Sequence of chain 1.A:
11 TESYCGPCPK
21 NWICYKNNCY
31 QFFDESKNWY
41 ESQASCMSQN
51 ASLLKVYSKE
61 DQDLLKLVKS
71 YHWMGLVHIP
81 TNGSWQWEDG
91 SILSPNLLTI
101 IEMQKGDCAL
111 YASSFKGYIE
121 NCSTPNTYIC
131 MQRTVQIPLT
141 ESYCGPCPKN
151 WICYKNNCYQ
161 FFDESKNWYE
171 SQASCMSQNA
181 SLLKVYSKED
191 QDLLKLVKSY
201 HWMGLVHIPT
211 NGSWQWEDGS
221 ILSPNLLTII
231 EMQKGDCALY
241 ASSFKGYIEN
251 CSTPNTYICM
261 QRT

This small molecule binds to this protein.
Small molecule (SMILES): CC(=O)N[C@@H]1[C@@H](O)[C@H](O)[C@@H](CO)O[C@H]1O

Binding-site contacts:
Ligand atom C2 contacts residue ASN211 of chain 1.A at 2.4 Å.
Ligand atom C4 contacts residue ASN211 of chain 1.A at 4.2 Å.
Ligand atom C8 contacts residue ILE221 of chain 1.A at 4.4 Å (hydrophobic).
Ligand atom C1 contacts residue ASN211 of chain 1.A at 1.4 Å.
Ligand atom C5 contacts residue ILE208 of chain 1.A at 3.8 Å (hydrophobic).
Ligand atom C8 contacts residue ASN211 of chain 1.A at 4.1 Å.
Ligand atom C5 contacts residue ASN211 of chain 1.A at 3.7 Å.
Ligand atom N2 contacts residue ASN211 of chain 1.A at 2.8 Å (h-bond).
Ligand atom C6 contacts residue ILE208 of chain 1.A at 3.7 Å (hydrophobic).
Ligand atom O5 contacts residue ILE208 of chain 1.A at 3.9 Å.
Ligand atom C8 contacts residue SER213 of chain 1.A at 3.8 Å.
Ligand atom O7 contacts residue ASN211 of chain 1.A at 4.4 Å.
Ligand atom C7 contacts residue ASN211 of chain 1.A at 3.6 Å.
Ligand atom C3 contacts residue ASN211 of chain 1.A at 3.8 Å.
Ligand atom O5 contacts residue ASN211 of chain 1.A at 2.4 Å (h-bond).